Binding-site contacts:
Ligand atom CG contacts residue GLU325 of chain 1.A at 3.4 Å.
Ligand atom C2 contacts residue HEM1 of chain 1.D at 3.7 Å.
Ligand atom C1 contacts residue PHE317 of chain 1.A at 3.6 Å (hydrophobic).
Ligand atom C2 contacts residue GLY319 of chain 1.A at 3.4 Å.
Ligand atom CZ contacts residue HEM1 of chain 1.D at 3.9 Å.
Ligand atom C2 contacts residue PRO298 of chain 1.A at 3.7 Å (hydrophobic).
Ligand atom CD contacts residue GLU325 of chain 1.A at 3.7 Å.
Ligand atom CB contacts residue GLU325 of chain 1.A at 3.2 Å.
Ligand atom CB contacts residue GLN211 of chain 1.A at 3.5 Å.
Ligand atom NH2 contacts residue HEM1 of chain 1.D at 3.5 Å.
Ligand atom O contacts residue TYR295 of chain 1.A at 3.7 Å.
Ligand atom C2 contacts residue TRP320 of chain 1.A at 3.5 Å (hydrophobic).
Ligand atom O contacts residue GLN211 of chain 1.A at 2.8 Å (h-bond).
Ligand atom CA contacts residue GLU325 of chain 1.A at 3.5 Å.
Ligand atom C contacts residue ASN330 of chain 1.A at 3.8 Å.
Ligand atom O contacts residue ARG214 of chain 1.A at 3.7 Å.
Ligand atom O contacts residue TYR321 of chain 1.A at 2.9 Å (h-bond).
Ligand atom NH2 contacts residue GLU325 of chain 1.A at 3.0 Å (salt-bridge).
Ligand atom CG contacts residue HEM1 of chain 1.D at 3.5 Å.
Ligand atom C contacts residue TYR321 of chain 1.A at 3.4 Å (hydrophobic).
Ligand atom NH1 contacts residue HEM1 of chain 1.D at 3.9 Å.
Ligand atom C contacts residue GLU325 of chain 1.A at 4.1 Å.
Ligand atom CA contacts residue GLN211 of chain 1.A at 3.5 Å.
Ligand atom CZ contacts residue PRO298 of chain 1.A at 4.0 Å (hydrophobic).
Ligand atom C1 contacts residue HEM1 of chain 1.D at 3.7 Å.
Ligand atom C contacts residue GLN211 of chain 1.A at 3.6 Å.
Ligand atom CA contacts residue HEM1 of chain 1.D at 4.1 Å.
Ligand atom CZ contacts residue TRP320 of chain 1.A at 4.0 Å (hydrophobic).
Ligand atom OXT contacts residue ASN330 of chain 1.A at 2.9 Å (h-bond).
Ligand atom O contacts residue ASN330 of chain 1.A at 4.0 Å.
Ligand atom OXT contacts residue TYR321 of chain 1.A at 3.0 Å.
Ligand atom N contacts residue GLU325 of chain 1.A at 2.9 Å (salt-bridge).
Ligand atom NE contacts residue GLU325 of chain 1.A at 2.9 Å (salt-bridge).
Ligand atom CZ contacts residue GLU325 of chain 1.A at 3.7 Å.
Ligand atom NH2 contacts residue TRP320 of chain 1.A at 2.9 Å (h-bond).
Ligand atom CD contacts residue VAL300 of chain 1.A at 3.9 Å (hydrophobic).
Ligand atom NH2 contacts residue PRO298 of chain 1.A at 4.1 Å.
Ligand atom OXT contacts residue GLU325 of chain 1.A at 3.5 Å.
Ligand atom CD contacts residue HEM1 of chain 1.D at 4.0 Å.
Ligand atom N contacts residue HEM1 of chain 1.D at 3.1 Å (h-bond).

A small-molecule ligand and the protein it binds are described below.
Small molecule (SMILES): [H]/N=C(/NCCC[C@H](N)C(=O)O)N(C)C

Sequence of chain 1.A:
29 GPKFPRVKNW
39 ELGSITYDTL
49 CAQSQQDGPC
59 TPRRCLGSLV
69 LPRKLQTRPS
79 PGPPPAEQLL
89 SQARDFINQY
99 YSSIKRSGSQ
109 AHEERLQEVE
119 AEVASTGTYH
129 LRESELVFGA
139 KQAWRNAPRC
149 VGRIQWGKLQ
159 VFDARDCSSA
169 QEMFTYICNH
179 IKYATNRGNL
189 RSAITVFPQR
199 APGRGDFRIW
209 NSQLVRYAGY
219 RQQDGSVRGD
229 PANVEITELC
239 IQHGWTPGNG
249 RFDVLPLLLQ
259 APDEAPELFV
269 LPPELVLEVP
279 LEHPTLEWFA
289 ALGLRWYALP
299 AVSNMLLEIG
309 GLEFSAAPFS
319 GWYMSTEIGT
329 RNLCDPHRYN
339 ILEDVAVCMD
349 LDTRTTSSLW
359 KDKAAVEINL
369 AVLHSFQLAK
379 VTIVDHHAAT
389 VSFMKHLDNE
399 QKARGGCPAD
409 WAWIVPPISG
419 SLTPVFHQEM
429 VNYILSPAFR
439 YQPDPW